Binding-site contacts:
Ligand atom C4 contacts residue ALA11 of chain 1.A at 4.0 Å (hydrophobic).
Ligand atom C8 contacts residue ARG14 of chain 1.A at 4.4 Å.
Ligand atom C20 contacts residue ASP87 of chain 1.A at 4.2 Å.
Ligand atom C14 contacts residue ARG14 of chain 1.A at 3.5 Å.
Ligand atom O contacts residue ALA11 of chain 1.A at 3.5 Å.
Ligand atom C5 contacts residue LYS1 of chain 1.A at 2.9 Å.
Ligand atom N contacts residue PHE3 of chain 1.A at 3.6 Å.
Ligand atom C17 contacts residue SER86 of chain 1.A at 4.3 Å.
Ligand atom C contacts residue LYS1 of chain 1.A at 3.1 Å.
Ligand atom S contacts residue LYS1 of chain 1.A at 2.8 Å (salt-bridge).
Ligand atom C11 contacts residue ARG14 of chain 1.A at 3.6 Å.
Ligand atom C9 contacts residue ARG14 of chain 1.A at 3.7 Å.
Ligand atom C18 contacts residue ASP87 of chain 1.A at 3.5 Å.
Ligand atom S contacts residue GLU7 of chain 1.A at 3.3 Å.
Ligand atom O contacts residue ARG14 of chain 1.A at 2.9 Å (salt-bridge).
Ligand atom C10 contacts residue ARG14 of chain 1.A at 3.6 Å.
Ligand atom O1 contacts residue HIS15 of chain 1.A at 2.8 Å.
Ligand atom C12 contacts residue ARG14 of chain 1.A at 3.3 Å.
Ligand atom O1 contacts residue ARG14 of chain 1.A at 3.1 Å (salt-bridge).
Ligand atom O contacts residue HIS15 of chain 1.A at 3.8 Å.
Ligand atom C6 contacts residue LYS1 of chain 1.A at 1.6 Å.
Ligand atom O3 contacts residue ARG14 of chain 1.A at 4.4 Å.
Ligand atom C7 contacts residue ALA11 of chain 1.A at 4.0 Å (hydrophobic).
Ligand atom C1 contacts residue LYS1 of chain 1.A at 4.2 Å.
Ligand atom C13 contacts residue ARG14 of chain 1.A at 3.2 Å.
Ligand atom C18 contacts residue SER86 of chain 1.A at 4.1 Å.
Ligand atom O2 contacts residue ARG14 of chain 1.A at 3.4 Å (salt-bridge).
Ligand atom N contacts residue LYS1 of chain 1.A at 2.4 Å (salt-bridge).
Ligand atom C7 contacts residue HIS15 of chain 1.A at 3.7 Å.
Ligand atom C19 contacts residue ASP87 of chain 1.A at 3.5 Å.
Ligand atom C17 contacts residue ASP87 of chain 1.A at 4.0 Å.
Ligand atom O4 contacts residue ASP87 of chain 1.A at 3.5 Å.
Ligand atom S contacts residue PHE3 of chain 1.A at 3.9 Å.
Ligand atom C6 contacts residue PHE3 of chain 1.A at 3.4 Å (hydrophobic).
Ligand atom C4 contacts residue LYS1 of chain 1.A at 3.9 Å.
Ligand atom C5 contacts residue PHE3 of chain 1.A at 4.1 Å (hydrophobic).
Ligand atom C7 contacts residue ARG14 of chain 1.A at 3.6 Å.
Ligand atom C4 contacts residue PHE3 of chain 1.A at 4.1 Å (hydrophobic).

This small molecule binds to this protein.
Small molecule (SMILES): O=C(O)c1cc(/N=C/S)ccc1-c1c2ccc(=O)cc-2oc2cc(O)ccc12

Sequence of chain 1.A:
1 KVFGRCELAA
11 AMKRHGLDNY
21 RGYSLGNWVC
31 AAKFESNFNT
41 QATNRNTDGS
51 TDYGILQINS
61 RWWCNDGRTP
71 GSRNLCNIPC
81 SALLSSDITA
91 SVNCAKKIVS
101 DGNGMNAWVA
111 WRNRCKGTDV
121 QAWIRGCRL